Sequence of chain 1.F:
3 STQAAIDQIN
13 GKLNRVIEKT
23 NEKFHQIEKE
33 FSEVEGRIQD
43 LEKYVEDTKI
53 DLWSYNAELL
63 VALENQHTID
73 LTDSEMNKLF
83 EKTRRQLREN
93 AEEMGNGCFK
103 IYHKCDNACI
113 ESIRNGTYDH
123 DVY

The small molecule below binds the protein below.
Small molecule (SMILES): CC(C)C[C@H](NC(=O)[C@H](CS)NC(=O)[C@H](CC(C)C)NC(=O)[C@@H](NC(=O)[C@H](C)NC(=O)[C@@H](N)[C@@H](C)O)[C@@H](C)O)C(=O)NCC(=O)N[C@H](C=O)Cc1cnc[nH]1

Binding-site contacts:
Ligand atom C contacts residue PHE101 of chain 1.F at 3.6 Å (hydrophobic).
Ligand atom CB contacts residue CYS100 of chain 1.F at 3.0 Å (hydrophobic).
Ligand atom C contacts residue ILE103 of chain 1.F at 3.8 Å (hydrophobic).
Ligand atom CB contacts residue PHE101 of chain 1.F at 3.8 Å (hydrophobic).
Ligand atom O contacts residue PHE82 of chain 1.F at 3.7 Å.
Ligand atom O contacts residue GLY99 of chain 1.F at 3.3 Å (h-bond).
Ligand atom CG2 contacts residue ILE103 of chain 1.F at 3.8 Å (hydrophobic).
Ligand atom CA contacts residue PHE101 of chain 1.F at 3.6 Å (hydrophobic).
Ligand atom O contacts residue PHE101 of chain 1.F at 2.4 Å (h-bond).
Ligand atom NE2 contacts residue GLU66 of chain 1.F at 3.5 Å (salt-bridge).
Ligand atom C contacts residue GLY99 of chain 1.F at 3.5 Å.
Ligand atom N contacts residue GLY99 of chain 1.F at 3.9 Å.
Ligand atom O contacts residue CYS100 of chain 1.F at 3.1 Å.
Ligand atom CD1 contacts residue GLU60 of chain 1.F at 3.5 Å.
Ligand atom CB contacts residue ILE103 of chain 1.F at 3.7 Å (hydrophobic).
Ligand atom C contacts residue GLY99 of chain 1.F at 3.3 Å.
Ligand atom OG1 contacts residue ILE103 of chain 1.F at 3.9 Å.
Ligand atom CA contacts residue GLY99 of chain 1.F at 3.4 Å.
Ligand atom NE2 contacts residue LEU73 of chain 1.F at 3.6 Å.
Ligand atom CD2 contacts residue ALA59 of chain 1.F at 3.6 Å (hydrophobic).
Ligand atom O contacts residue LYS102 of chain 1.F at 3.5 Å.
Ligand atom CA contacts residue CYS100 of chain 1.F at 3.7 Å (hydrophobic).
Ligand atom CA contacts residue GLY99 of chain 1.F at 3.6 Å.
Ligand atom C contacts residue PHE101 of chain 1.F at 3.3 Å (hydrophobic).
Ligand atom N contacts residue ILE103 of chain 1.F at 2.8 Å (h-bond).
Ligand atom CG2 contacts residue LYS102 of chain 1.F at 3.7 Å.
Ligand atom ND1 contacts residue PHE82 of chain 1.F at 3.7 Å.
Ligand atom N contacts residue PHE101 of chain 1.F at 2.6 Å (h-bond).
Ligand atom CA contacts residue ILE103 of chain 1.F at 3.1 Å (hydrophobic).
Ligand atom CG2 contacts residue PHE101 of chain 1.F at 3.8 Å (hydrophobic).
Ligand atom SG contacts residue CYS100 of chain 1.F at 2.0 Å (h-bond).
Ligand atom CE1 contacts residue LEU73 of chain 1.F at 3.5 Å (hydrophobic).
Ligand atom O contacts residue ILE103 of chain 1.F at 2.6 Å (h-bond).
Ligand atom N contacts residue GLY99 of chain 1.F at 2.7 Å (h-bond).
Ligand atom CB contacts residue VAL63 of chain 1.F at 3.7 Å (hydrophobic).
Ligand atom CA contacts residue PHE101 of chain 1.F at 3.2 Å (hydrophobic).
Ligand atom C contacts residue ILE103 of chain 1.F at 3.4 Å (hydrophobic).
Ligand atom O contacts residue PHE101 of chain 1.F at 3.8 Å.
Ligand atom CD2 contacts residue SER56 of chain 1.F at 3.7 Å.
Ligand atom OG1 contacts residue TYR104 of chain 1.F at 2.9 Å.